Sequence of chain 2.E:
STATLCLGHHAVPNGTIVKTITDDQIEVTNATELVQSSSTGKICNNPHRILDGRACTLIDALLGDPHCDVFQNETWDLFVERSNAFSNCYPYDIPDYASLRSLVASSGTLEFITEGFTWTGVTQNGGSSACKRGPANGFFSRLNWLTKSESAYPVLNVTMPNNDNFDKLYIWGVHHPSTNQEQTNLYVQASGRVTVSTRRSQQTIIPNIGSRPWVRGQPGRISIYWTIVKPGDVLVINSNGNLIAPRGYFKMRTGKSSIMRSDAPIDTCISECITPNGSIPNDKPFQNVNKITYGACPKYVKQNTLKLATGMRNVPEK

Sequence of chain 2.C:
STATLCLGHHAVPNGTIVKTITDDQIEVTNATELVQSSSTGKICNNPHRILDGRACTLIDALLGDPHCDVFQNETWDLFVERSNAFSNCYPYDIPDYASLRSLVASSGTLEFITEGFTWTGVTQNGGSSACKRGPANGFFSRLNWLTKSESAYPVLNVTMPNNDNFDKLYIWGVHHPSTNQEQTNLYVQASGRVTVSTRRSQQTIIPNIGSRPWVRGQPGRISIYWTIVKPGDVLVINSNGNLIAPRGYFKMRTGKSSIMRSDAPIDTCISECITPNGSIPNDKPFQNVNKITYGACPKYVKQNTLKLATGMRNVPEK

The protein below binds the small molecule below.
Small molecule (SMILES): CC(=O)N[C@@H]1[C@@H](O)[C@H](O)[C@@H](CO)O[C@H]1O

Binding-site contacts:
Ligand atom C5 contacts residue ASN165 of chain 2.E at 3.7 Å.
Ligand atom C3 contacts residue NDG1 of chain 2.T at 3.2 Å.
Ligand atom C2 contacts residue SER219 of chain 2.C at 4.0 Å.
Ligand atom C6 contacts residue ASN165 of chain 2.E at 4.2 Å.
Ligand atom C1 contacts residue SER219 of chain 2.C at 4.0 Å.
Ligand atom C2 contacts residue ASN165 of chain 2.E at 4.0 Å.
Ligand atom C6 contacts residue NDG1 of chain 2.T at 3.6 Å.
Ligand atom O6 contacts residue ASN165 of chain 2.E at 4.4 Å.
Ligand atom N2 contacts residue SER219 of chain 2.C at 3.1 Å (h-bond).
Ligand atom C7 contacts residue ASN165 of chain 2.E at 4.5 Å.
Ligand atom O4 contacts residue ARG220 of chain 2.C at 4.0 Å.
Ligand atom O6 contacts residue THR167 of chain 2.E at 2.7 Å (h-bond).
Ligand atom O5 contacts residue ASN165 of chain 2.E at 2.8 Å (h-bond).
Ligand atom C1 contacts residue ASN165 of chain 2.E at 2.8 Å.
Ligand atom O6 contacts residue NDG1 of chain 2.T at 3.5 Å (h-bond).
Ligand atom C6 contacts residue VAL244 of chain 2.E at 4.3 Å (hydrophobic).
Ligand atom C7 contacts residue SER219 of chain 2.C at 3.9 Å.
Ligand atom C8 contacts residue SER219 of chain 2.C at 4.1 Å.
Ligand atom N2 contacts residue ASN165 of chain 2.E at 3.9 Å.
Ligand atom C2 contacts residue NDG1 of chain 2.T at 4.5 Å.
Ligand atom C8 contacts residue THR187 of chain 2.C at 4.3 Å.
Ligand atom O4 contacts residue NDG1 of chain 2.T at 2.9 Å (h-bond).
Ligand atom O1 contacts residue ASN165 of chain 2.E at 2.5 Å.
Ligand atom O5 contacts residue THR167 of chain 2.E at 4.4 Å.
Ligand atom C5 contacts residue NDG1 of chain 2.T at 3.7 Å.
Ligand atom O5 contacts residue NDG1 of chain 2.T at 4.5 Å.
Ligand atom O4 contacts residue TRP222 of chain 2.C at 3.6 Å.
Ligand atom C6 contacts residue THR167 of chain 2.E at 2.9 Å.
Ligand atom C5 contacts residue THR167 of chain 2.E at 4.2 Å.
Ligand atom C3 contacts residue SER219 of chain 2.C at 4.3 Å.
Ligand atom C4 contacts residue NDG1 of chain 2.T at 2.7 Å.
Ligand atom O3 contacts residue NDG1 of chain 2.T at 2.3 Å (h-bond).